Sequence of chain 1.A:
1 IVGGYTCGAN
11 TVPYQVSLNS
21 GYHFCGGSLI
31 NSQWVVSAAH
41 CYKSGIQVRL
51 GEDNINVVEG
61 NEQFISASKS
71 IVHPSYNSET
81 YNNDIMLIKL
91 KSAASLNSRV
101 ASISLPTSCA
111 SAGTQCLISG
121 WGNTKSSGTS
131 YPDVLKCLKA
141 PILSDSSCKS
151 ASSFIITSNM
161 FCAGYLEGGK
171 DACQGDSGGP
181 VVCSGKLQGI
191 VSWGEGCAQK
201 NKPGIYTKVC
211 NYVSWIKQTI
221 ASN

The protein below binds the small molecule below.
Small molecule (SMILES): COC(=O)[C@H](Cc1cccc(C(=N)N)c1)NC(=O)CNS(=O)(=O)c1ccc(C)cc1

Binding-site contacts:
Ligand atom C24 contacts residue TRP193 of chain 1.A at 3.7 Å (hydrophobic).
Ligand atom C1 contacts residue GLU79 of chain 1.A at 3.9 Å.
Ligand atom N29 contacts residue TRP193 of chain 1.A at 3.5 Å (h-bond).
Ligand atom N28 contacts residue GLY196 of chain 1.A at 2.9 Å (h-bond).
Ligand atom C21 contacts residue CYS173 of chain 1.A at 3.8 Å (hydrophobic).
Ligand atom O20 contacts residue GLY196 of chain 1.A at 3.9 Å.
Ligand atom C3 contacts residue TRP193 of chain 1.A at 3.5 Å (hydrophobic).
Ligand atom N29 contacts residue GLY204 of chain 1.A at 3.3 Å.
Ligand atom C27 contacts residue TRP193 of chain 1.A at 3.9 Å (hydrophobic).
Ligand atom C10 contacts residue TRP193 of chain 1.A at 3.9 Å (hydrophobic).
Ligand atom C7 contacts residue TYR81 of chain 1.A at 3.5 Å (hydrophobic).
Ligand atom C6 contacts residue TYR81 of chain 1.A at 3.3 Å (hydrophobic).
Ligand atom C30 contacts residue GLN174 of chain 1.A at 3.5 Å.
Ligand atom C23 contacts residue SER192 of chain 1.A at 4.0 Å.
Ligand atom O19 contacts residue TYR81 of chain 1.A at 3.6 Å (h-bond).
Ligand atom C23 contacts residue SER177 of chain 1.A at 3.4 Å.
Ligand atom C26 contacts residue CYS173 of chain 1.A at 3.8 Å (hydrophobic).
Ligand atom N28 contacts residue ASP171 of chain 1.A at 2.7 Å (salt-bridge).
Ligand atom C25 contacts residue CYS173 of chain 1.A at 4.0 Å (hydrophobic).
Ligand atom C2 contacts residue TRP193 of chain 1.A at 3.7 Å (hydrophobic).
Ligand atom C11 contacts residue GLY194 of chain 1.A at 3.4 Å.
Ligand atom O20 contacts residue GLY194 of chain 1.A at 2.7 Å (h-bond).
Ligand atom C25 contacts residue ALA172 of chain 1.A at 3.8 Å (hydrophobic).
Ligand atom C26 contacts residue GLY196 of chain 1.A at 3.4 Å.
Ligand atom C1 contacts residue THR80 of chain 1.A at 3.5 Å.
Ligand atom C27 contacts residue ALA172 of chain 1.A at 3.2 Å (hydrophobic).
Ligand atom N29 contacts residue ASP171 of chain 1.A at 3.1 Å (salt-bridge).
Ligand atom N28 contacts residue CYS197 of chain 1.A at 3.7 Å.
Ligand atom C27 contacts residue ASP171 of chain 1.A at 3.6 Å.
Ligand atom N29 contacts residue ALA172 of chain 1.A at 3.6 Å (h-bond).
Ligand atom C21 contacts residue GLN174 of chain 1.A at 3.6 Å.
Ligand atom O20 contacts residue GLU195 of chain 1.A at 3.5 Å (salt-bridge).
Ligand atom C26 contacts residue CYS197 of chain 1.A at 3.8 Å (hydrophobic).
Ligand atom C10 contacts residue GLY194 of chain 1.A at 3.4 Å.
Ligand atom N28 contacts residue ALA172 of chain 1.A at 3.1 Å (h-bond).
Ligand atom C22 contacts residue SO41 of chain 1.D at 3.5 Å.
Ligand atom C22 contacts residue SER177 of chain 1.A at 3.8 Å.
Ligand atom C23 contacts residue TRP193 of chain 1.A at 4.0 Å (hydrophobic).
Ligand atom C1 contacts residue TRP193 of chain 1.A at 3.6 Å (hydrophobic).
Ligand atom C27 contacts residue GLY196 of chain 1.A at 3.9 Å.